Binding-site contacts:
Ligand atom O4 contacts residue ASN318 of chain 2.K at 4.5 Å.
Ligand atom O6 contacts residue ASN318 of chain 2.K at 3.0 Å (h-bond).
Ligand atom C6 contacts residue ASN318 of chain 2.K at 3.2 Å.
Ligand atom C6 contacts residue SER284 of chain 2.K at 3.4 Å.
Ligand atom O6 contacts residue SER284 of chain 2.K at 2.9 Å (h-bond).

A small-molecule ligand and the protein it binds are described below.
Small molecule (SMILES): CC(=O)N[C@@H]1[C@@H](O)[C@H](O)[C@@H](CO)O[C@H]1O

Sequence of chain 2.K:
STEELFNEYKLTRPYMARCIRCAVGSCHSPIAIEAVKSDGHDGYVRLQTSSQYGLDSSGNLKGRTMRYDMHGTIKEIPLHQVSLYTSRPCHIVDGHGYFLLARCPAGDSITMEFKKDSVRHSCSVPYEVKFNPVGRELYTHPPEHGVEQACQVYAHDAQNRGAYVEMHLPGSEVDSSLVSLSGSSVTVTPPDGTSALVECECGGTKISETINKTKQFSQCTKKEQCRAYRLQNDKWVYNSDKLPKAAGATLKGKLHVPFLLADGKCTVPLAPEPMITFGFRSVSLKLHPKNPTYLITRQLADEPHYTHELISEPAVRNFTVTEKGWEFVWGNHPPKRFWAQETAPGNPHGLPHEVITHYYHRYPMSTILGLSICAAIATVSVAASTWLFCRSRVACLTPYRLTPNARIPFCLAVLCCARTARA